Binding-site contacts:
Ligand atom C contacts residue PHE230 of chain 2.A at 3.9 Å (hydrophobic).
Ligand atom N3 contacts residue ASP189 of chain 2.A at 3.1 Å (salt-bridge).
Ligand atom C5 contacts residue VAL111 of chain 2.A at 4.0 Å (hydrophobic).
Ligand atom O contacts residue LEU231 of chain 2.A at 3.7 Å.
Ligand atom C22 contacts residue TYR186 of chain 2.A at 3.7 Å (hydrophobic).
Ligand atom C16 contacts residue TRP232 of chain 2.A at 3.9 Å (hydrophobic).
Ligand atom C21 contacts residue TYR191 of chain 2.A at 3.6 Å (hydrophobic).
Ligand atom C contacts residue TRP232 of chain 2.A at 3.6 Å (hydrophobic).
Ligand atom N contacts residue VAL111 of chain 2.A at 3.7 Å.
Ligand atom C8 contacts residue TRP232 of chain 2.A at 3.4 Å (hydrophobic).
Ligand atom C16 contacts residue TYR191 of chain 2.A at 3.4 Å (hydrophobic).
Ligand atom C10 contacts residue TRP232 of chain 2.A at 3.7 Å (hydrophobic).
Ligand atom C15 contacts residue TRP232 of chain 2.A at 3.6 Å (hydrophobic).
Ligand atom C16 contacts residue LEU237 of chain 2.A at 3.7 Å (hydrophobic).
Ligand atom N contacts residue LYS226 of chain 2.A at 3.6 Å (salt-bridge).
Ligand atom C23 contacts residue TYR184 of chain 2.A at 3.6 Å (hydrophobic).
Ligand atom O contacts residue LYS226 of chain 2.A at 3.9 Å.
Ligand atom C5 contacts residue TRP232 of chain 2.A at 3.4 Å (hydrophobic).
Ligand atom O contacts residue PHE230 of chain 2.A at 3.1 Å.
Ligand atom C9 contacts residue LEU231 of chain 2.A at 3.3 Å (hydrophobic).
Ligand atom C20 contacts residue TYR186 of chain 2.A at 3.7 Å (hydrophobic).
Ligand atom C1 contacts residue VAL111 of chain 2.A at 3.9 Å (hydrophobic).
Ligand atom C22 contacts residue TRP232 of chain 2.A at 3.7 Å (hydrophobic).
Ligand atom N12 contacts residue LEU231 of chain 2.A at 3.8 Å.
Ligand atom C14 contacts residue TYR191 of chain 2.A at 3.5 Å (hydrophobic).
Ligand atom N4 contacts residue LEU231 of chain 2.A at 3.5 Å (h-bond).
Ligand atom C2 contacts residue LEU231 of chain 2.A at 3.8 Å (hydrophobic).
Ligand atom C14 contacts residue TRP232 of chain 2.A at 3.9 Å (hydrophobic).
Ligand atom C1 contacts residue TRP232 of chain 2.A at 3.4 Å (hydrophobic).
Ligand atom C20 contacts residue TRP232 of chain 2.A at 3.9 Å (hydrophobic).
Ligand atom C7 contacts residue LEU231 of chain 2.A at 3.9 Å (hydrophobic).
Ligand atom C contacts residue LEU231 of chain 2.A at 3.9 Å (hydrophobic).
Ligand atom C23 contacts residue TYR191 of chain 2.A at 4.0 Å (hydrophobic).
Ligand atom C15 contacts residue LEU237 of chain 2.A at 3.8 Å (hydrophobic).
Ligand atom C19 contacts residue LEU231 of chain 2.A at 3.9 Å (hydrophobic).
Ligand atom N4 contacts residue LYS226 of chain 2.A at 3.7 Å.
Ligand atom N3 contacts residue TRP232 of chain 2.A at 3.6 Å.
Ligand atom N contacts residue ASP189 of chain 2.A at 3.6 Å.
Ligand atom C6 contacts residue LEU231 of chain 2.A at 3.6 Å (hydrophobic).
Ligand atom N3 contacts residue VAL111 of chain 2.A at 3.5 Å.

Sequence of chain 2.A:
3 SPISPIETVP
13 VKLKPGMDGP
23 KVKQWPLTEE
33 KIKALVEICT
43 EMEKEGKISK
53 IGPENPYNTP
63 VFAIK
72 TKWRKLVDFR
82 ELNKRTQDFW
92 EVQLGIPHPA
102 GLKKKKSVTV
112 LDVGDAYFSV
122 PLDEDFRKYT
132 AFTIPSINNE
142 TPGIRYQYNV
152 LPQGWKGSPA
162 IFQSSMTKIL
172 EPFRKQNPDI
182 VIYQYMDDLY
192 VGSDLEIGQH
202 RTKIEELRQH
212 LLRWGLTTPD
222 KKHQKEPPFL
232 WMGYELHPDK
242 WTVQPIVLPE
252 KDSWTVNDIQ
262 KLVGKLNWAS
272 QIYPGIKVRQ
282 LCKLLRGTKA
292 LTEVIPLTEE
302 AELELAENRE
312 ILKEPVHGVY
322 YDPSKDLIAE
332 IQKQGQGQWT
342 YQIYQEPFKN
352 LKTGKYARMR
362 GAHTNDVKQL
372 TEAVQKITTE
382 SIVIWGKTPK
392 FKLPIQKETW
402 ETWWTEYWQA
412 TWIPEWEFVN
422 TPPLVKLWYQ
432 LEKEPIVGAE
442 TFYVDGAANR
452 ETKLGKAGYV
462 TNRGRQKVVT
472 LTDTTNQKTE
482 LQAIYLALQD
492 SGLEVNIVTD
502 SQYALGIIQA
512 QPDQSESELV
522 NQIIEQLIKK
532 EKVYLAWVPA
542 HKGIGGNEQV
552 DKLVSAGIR

The small molecule below binds the protein below.
Small molecule (SMILES): O=C(CCc1ncccn1)Nc1cc(-c2ccc3c(c2)CCCC3)n[nH]1